A small-molecule ligand and the protein it binds are described below.
Small molecule (SMILES): CC(C)CCC[C@@H](C)[C@H]1CC[C@H]2[C@@H]3CC=C4C[C@@H](OC(=O)CCC(=O)O)CC[C@]4(C)[C@H]3CC[C@]12C

Sequence of chain 1.B:
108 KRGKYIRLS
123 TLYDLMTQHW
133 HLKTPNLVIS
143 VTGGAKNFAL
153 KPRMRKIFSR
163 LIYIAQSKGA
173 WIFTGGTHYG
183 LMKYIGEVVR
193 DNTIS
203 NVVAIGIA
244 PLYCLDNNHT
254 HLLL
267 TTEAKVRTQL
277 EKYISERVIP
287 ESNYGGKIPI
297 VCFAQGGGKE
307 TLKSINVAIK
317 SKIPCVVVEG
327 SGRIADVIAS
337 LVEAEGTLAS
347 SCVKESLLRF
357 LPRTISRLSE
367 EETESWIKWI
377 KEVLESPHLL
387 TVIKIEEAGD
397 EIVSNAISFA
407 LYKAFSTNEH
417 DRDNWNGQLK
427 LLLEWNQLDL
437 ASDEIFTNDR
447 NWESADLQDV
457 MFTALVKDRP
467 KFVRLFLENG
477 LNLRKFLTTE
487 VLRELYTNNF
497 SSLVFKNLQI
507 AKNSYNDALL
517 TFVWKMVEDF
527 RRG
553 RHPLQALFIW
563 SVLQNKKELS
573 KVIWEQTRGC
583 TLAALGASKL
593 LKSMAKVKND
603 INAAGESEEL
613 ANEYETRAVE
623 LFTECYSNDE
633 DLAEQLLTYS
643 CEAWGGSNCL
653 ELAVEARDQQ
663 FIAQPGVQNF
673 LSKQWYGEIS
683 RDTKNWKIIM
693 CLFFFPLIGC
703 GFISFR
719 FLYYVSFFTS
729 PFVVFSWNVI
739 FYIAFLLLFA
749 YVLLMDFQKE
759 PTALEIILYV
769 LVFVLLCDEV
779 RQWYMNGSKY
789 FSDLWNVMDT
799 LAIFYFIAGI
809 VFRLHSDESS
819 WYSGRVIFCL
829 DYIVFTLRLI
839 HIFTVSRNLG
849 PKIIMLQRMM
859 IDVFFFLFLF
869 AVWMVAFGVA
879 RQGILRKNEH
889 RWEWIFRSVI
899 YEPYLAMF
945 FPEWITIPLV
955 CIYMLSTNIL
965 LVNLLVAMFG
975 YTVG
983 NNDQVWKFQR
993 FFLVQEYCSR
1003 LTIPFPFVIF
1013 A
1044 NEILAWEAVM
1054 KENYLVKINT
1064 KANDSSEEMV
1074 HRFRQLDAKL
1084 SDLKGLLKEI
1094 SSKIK

Binding-site contacts:
Ligand atom CBH contacts residue 9PE1 of chain 1.N at 3.6 Å.
Ligand atom CBC contacts residue 9PE1 of chain 1.N at 2.4 Å.
Ligand atom CAD contacts residue SER844 of chain 1.B at 3.3 Å.
Ligand atom OAF contacts residue TRP677 of chain 1.B at 3.9 Å.
Ligand atom OAW contacts residue TRP677 of chain 1.B at 3.9 Å.
Ligand atom CAM contacts residue TRP677 of chain 1.B at 4.0 Å (hydrophobic).
Ligand atom CAX contacts residue TRP677 of chain 1.B at 3.6 Å (hydrophobic).
Ligand atom CAM contacts residue 9PE1 of chain 1.N at 3.7 Å.
Ligand atom CAU contacts residue VAL737 of chain 1.B at 3.7 Å (hydrophobic).
Ligand atom OAH contacts residue TRP677 of chain 1.B at 3.7 Å.
Ligand atom CAY contacts residue TRP677 of chain 1.B at 3.5 Å (hydrophobic).
Ligand atom CAP contacts residue ILE691 of chain 1.B at 3.8 Å (hydrophobic).
Ligand atom CAT contacts residue PHE733 of chain 1.B at 3.6 Å (hydrophobic).
Ligand atom CAK contacts residue SER734 of chain 1.B at 3.5 Å.
Ligand atom CBC contacts residue TRP677 of chain 1.B at 3.6 Å (hydrophobic).
Ligand atom CAK contacts residue ILE691 of chain 1.B at 3.7 Å (hydrophobic).
Ligand atom CAZ contacts residue 9PE1 of chain 1.N at 2.7 Å.
Ligand atom OAG contacts residue 9PE1 of chain 1.N at 3.5 Å (h-bond).
Ligand atom CAL contacts residue TRP677 of chain 1.B at 3.6 Å (hydrophobic).
Ligand atom CAV contacts residue 9PE1 of chain 1.N at 1.4 Å.
Ligand atom CAP contacts residue ILE738 of chain 1.B at 3.8 Å (hydrophobic).
Ligand atom CAI contacts residue ASN687 of chain 1.B at 4.0 Å.
Ligand atom CAI contacts residue 9PE1 of chain 1.N at 3.9 Å.
Ligand atom CAD contacts residue 9PE1 of chain 1.N at 3.4 Å.
Ligand atom OAF contacts residue ARG992 of chain 1.B at 2.4 Å (salt-bridge).
Ligand atom CAE contacts residue 9PE1 of chain 1.N at 3.7 Å.
Ligand atom CAJ contacts residue 9PE1 of chain 1.N at 3.8 Å.
Ligand atom CAU contacts residue PHE841 of chain 1.B at 4.0 Å (hydrophobic).
Ligand atom CAR contacts residue TRP677 of chain 1.B at 3.7 Å (hydrophobic).
Ligand atom CAX contacts residue ARG992 of chain 1.B at 3.6 Å.
Ligand atom OAH contacts residue LEU847 of chain 1.B at 3.9 Å.
Ligand atom CAY contacts residue 9PE1 of chain 1.N at 3.2 Å.
Ligand atom CAC contacts residue 9PE1 of chain 1.N at 3.8 Å.
Ligand atom CAQ contacts residue ILE691 of chain 1.B at 3.7 Å (hydrophobic).
Ligand atom CAI contacts residue PHE730 of chain 1.B at 3.5 Å (hydrophobic).
Ligand atom OAG contacts residue TRP677 of chain 1.B at 3.2 Å.
Ligand atom OAW contacts residue 9PE1 of chain 1.N at 2.4 Å (h-bond).
Ligand atom CAC contacts residue ILE741 of chain 1.B at 3.7 Å (hydrophobic).
Ligand atom OAH contacts residue VAL996 of chain 1.B at 3.5 Å.
Ligand atom CAR contacts residue 9PE1 of chain 1.N at 3.4 Å.